Sequence of chain 1.K:
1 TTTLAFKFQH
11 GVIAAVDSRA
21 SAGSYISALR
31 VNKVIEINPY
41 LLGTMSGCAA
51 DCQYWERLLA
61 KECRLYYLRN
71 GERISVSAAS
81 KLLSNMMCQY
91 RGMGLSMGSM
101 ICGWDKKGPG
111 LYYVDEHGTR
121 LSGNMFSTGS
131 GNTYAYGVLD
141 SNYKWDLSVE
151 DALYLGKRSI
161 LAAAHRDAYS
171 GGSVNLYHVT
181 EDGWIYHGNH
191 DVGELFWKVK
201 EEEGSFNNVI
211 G

Binding-site contacts:
Ligand atom C18 contacts residue GLY47 of chain 1.K at 3.9 Å.
Ligand atom C25 contacts residue VAL31 of chain 1.K at 3.8 Å (hydrophobic).
Ligand atom C10 contacts residue GLY47 of chain 1.K at 3.8 Å.
Ligand atom C11 contacts residue SER21 of chain 1.K at 3.5 Å.
Ligand atom O8 contacts residue GLY47 of chain 1.K at 3.6 Å.
Ligand atom C24 contacts residue ALA49 of chain 1.K at 3.9 Å (hydrophobic).
Ligand atom O8 contacts residue ALA49 of chain 1.K at 3.3 Å (h-bond).
Ligand atom C6 contacts residue SER21 of chain 1.K at 3.9 Å.
Ligand atom B26 contacts residue THR1 of chain 1.K at 1.4 Å.
Ligand atom C22 contacts residue GLY47 of chain 1.K at 3.7 Å.
Ligand atom O28 contacts residue SER46 of chain 1.K at 3.9 Å.
Ligand atom C5 contacts residue ASP126 of chain 1.L at 4.0 Å.
Ligand atom C22 contacts residue THR1 of chain 1.K at 2.8 Å.
Ligand atom C22 contacts residue LYS33 of chain 1.K at 3.8 Å.
Ligand atom N20 contacts residue THR1 of chain 1.K at 3.7 Å.
Ligand atom C21 contacts residue GLY47 of chain 1.K at 3.9 Å.
Ligand atom N1 contacts residue SER27 of chain 1.K at 3.8 Å.
Ligand atom O19 contacts residue SER21 of chain 1.K at 3.1 Å (h-bond).
Ligand atom C6 contacts residue SER27 of chain 1.K at 3.2 Å.
Ligand atom C21 contacts residue THR1 of chain 1.K at 2.4 Å.
Ligand atom O28 contacts residue THR1 of chain 1.K at 2.4 Å (h-bond).
Ligand atom C3 contacts residue ASP126 of chain 1.L at 3.7 Å.
Ligand atom O27 contacts residue THR1 of chain 1.K at 2.3 Å (h-bond).
Ligand atom C23 contacts residue GLY47 of chain 1.K at 3.7 Å.
Ligand atom C23 contacts residue ALA49 of chain 1.K at 4.0 Å (hydrophobic).
Ligand atom C2 contacts residue SER21 of chain 1.K at 4.0 Å.
Ligand atom C24 contacts residue MET45 of chain 1.K at 3.9 Å (hydrophobic).
Ligand atom N9 contacts residue SER21 of chain 1.K at 3.1 Å (h-bond).
Ligand atom C25 contacts residue LYS33 of chain 1.K at 3.9 Å.
Ligand atom B26 contacts residue LYS33 of chain 1.K at 4.0 Å.
Ligand atom N4 contacts residue ASP126 of chain 1.L at 3.4 Å.
Ligand atom N1 contacts residue SER21 of chain 1.K at 3.1 Å (h-bond).
Ligand atom C10 contacts residue SER21 of chain 1.K at 3.9 Å.
Ligand atom O8 contacts residue CYS48 of chain 1.K at 4.0 Å.
Ligand atom C21 contacts residue LYS33 of chain 1.K at 4.0 Å.
Ligand atom N4 contacts residue SER130 of chain 1.L at 3.9 Å.
Ligand atom N20 contacts residue GLY47 of chain 1.K at 3.0 Å (h-bond).
Ligand atom O19 contacts residue ALA20 of chain 1.K at 3.5 Å.
Ligand atom C25 contacts residue ALA49 of chain 1.K at 4.0 Å (hydrophobic).
Ligand atom O28 contacts residue GLY47 of chain 1.K at 3.2 Å (h-bond).

Sequence of chain 1.L:
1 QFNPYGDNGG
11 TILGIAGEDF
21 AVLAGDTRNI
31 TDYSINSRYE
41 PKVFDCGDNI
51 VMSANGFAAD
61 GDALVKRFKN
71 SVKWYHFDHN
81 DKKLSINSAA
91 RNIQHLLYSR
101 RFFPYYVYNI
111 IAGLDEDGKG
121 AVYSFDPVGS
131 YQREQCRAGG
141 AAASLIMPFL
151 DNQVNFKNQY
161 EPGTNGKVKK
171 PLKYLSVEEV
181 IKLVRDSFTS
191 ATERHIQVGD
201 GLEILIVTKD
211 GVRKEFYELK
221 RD

The protein below binds the small molecule below.
Small molecule (SMILES): CC(C)C[C@H](NC(=O)[C@H](Cc1ccccc1)NC(=O)c1cnccn1)B(O)O